This small molecule binds to this protein.
Small molecule (SMILES): CC(=O)N[C@@H]1[C@@H](O)[C@H](O)[C@@H](CO)O[C@H]1O

Sequence of chain 54.A:
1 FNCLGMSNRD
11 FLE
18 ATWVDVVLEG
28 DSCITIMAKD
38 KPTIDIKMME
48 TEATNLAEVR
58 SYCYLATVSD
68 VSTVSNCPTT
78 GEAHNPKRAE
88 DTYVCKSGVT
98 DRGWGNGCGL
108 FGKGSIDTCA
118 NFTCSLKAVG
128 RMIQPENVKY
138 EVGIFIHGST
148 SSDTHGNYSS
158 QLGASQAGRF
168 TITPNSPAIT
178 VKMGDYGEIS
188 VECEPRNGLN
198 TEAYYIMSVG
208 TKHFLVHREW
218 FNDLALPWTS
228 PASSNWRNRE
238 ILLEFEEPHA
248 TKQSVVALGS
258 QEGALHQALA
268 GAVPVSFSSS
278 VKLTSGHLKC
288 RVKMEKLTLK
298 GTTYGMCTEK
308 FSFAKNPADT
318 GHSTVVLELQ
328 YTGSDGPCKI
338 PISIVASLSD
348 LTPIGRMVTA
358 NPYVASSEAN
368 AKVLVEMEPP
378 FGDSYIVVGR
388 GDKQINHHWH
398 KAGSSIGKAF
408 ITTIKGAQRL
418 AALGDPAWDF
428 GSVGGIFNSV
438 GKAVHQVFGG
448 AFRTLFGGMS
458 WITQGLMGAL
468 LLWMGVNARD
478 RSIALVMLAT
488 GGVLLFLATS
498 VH

Binding-site contacts:
Ligand atom C8 contacts residue ASN154 of chain 54.A at 4.2 Å.
Ligand atom C3 contacts residue ASN154 of chain 54.A at 3.8 Å.
Ligand atom O7 contacts residue ASN154 of chain 54.A at 3.8 Å.
Ligand atom C1 contacts residue SER156 of chain 54.A at 4.3 Å.
Ligand atom C4 contacts residue ASN154 of chain 54.A at 4.2 Å.
Ligand atom O5 contacts residue ASN154 of chain 54.A at 2.4 Å (h-bond).
Ligand atom C1 contacts residue ASN154 of chain 54.A at 1.4 Å.
Ligand atom C5 contacts residue ASN154 of chain 54.A at 3.7 Å.
Ligand atom C2 contacts residue ASN154 of chain 54.A at 2.5 Å.
Ligand atom C7 contacts residue ASN154 of chain 54.A at 3.5 Å.
Ligand atom N2 contacts residue ASN154 of chain 54.A at 2.9 Å (h-bond).